Sequence of chain 1.D:
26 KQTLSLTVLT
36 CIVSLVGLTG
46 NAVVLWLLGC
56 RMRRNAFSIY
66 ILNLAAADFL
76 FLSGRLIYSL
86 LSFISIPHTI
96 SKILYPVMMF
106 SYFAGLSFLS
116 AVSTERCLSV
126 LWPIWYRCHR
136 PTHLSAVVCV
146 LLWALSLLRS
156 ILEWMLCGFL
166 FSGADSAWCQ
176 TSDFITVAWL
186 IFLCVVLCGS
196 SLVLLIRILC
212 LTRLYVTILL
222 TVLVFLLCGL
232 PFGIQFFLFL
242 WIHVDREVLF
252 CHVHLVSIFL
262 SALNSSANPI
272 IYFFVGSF

The protein below binds the small molecule below.
Small molecule (SMILES): COc1ccccc1S(=O)(=O)Nc1ccc(C)cc1Oc1ccc2c(N)nccc2c1

Binding-site contacts:
Ligand atom C1 contacts residue TYR100 of chain 1.D at 3.8 Å (hydrophobic).
Ligand atom C17 contacts residue TYR100 of chain 1.D at 4.2 Å (hydrophobic).
Ligand atom C9 contacts residue SER96 of chain 1.D at 3.6 Å.
Ligand atom C20 contacts residue CYS162 of chain 1.D at 4.0 Å (hydrophobic).
Ligand atom C21 contacts residue CYS174 of chain 1.D at 3.3 Å (hydrophobic).
Ligand atom C15 contacts residue TYR100 of chain 1.D at 3.5 Å (hydrophobic).
Ligand atom N2 contacts residue CYS174 of chain 1.D at 3.3 Å (h-bond).
Ligand atom O3 contacts residue LYS97 of chain 1.D at 4.2 Å.
Ligand atom C3 contacts residue CYS162 of chain 1.D at 3.6 Å (hydrophobic).
Ligand atom C4 contacts residue GLY163 of chain 1.D at 4.3 Å.
Ligand atom C16 contacts residue TYR100 of chain 1.D at 3.2 Å (hydrophobic).
Ligand atom C20 contacts residue LEU241 of chain 1.D at 4.3 Å (hydrophobic).
Ligand atom C10 contacts residue TYR83 of chain 1.D at 3.8 Å (hydrophobic).
Ligand atom N3 contacts residue GLU158 of chain 1.D at 2.6 Å (salt-bridge).
Ligand atom N3 contacts residue PHE238 of chain 1.D at 3.8 Å.
Ligand atom C22 contacts residue ASP178 of chain 1.D at 4.0 Å.
Ligand atom N3 contacts residue ASP178 of chain 1.D at 3.7 Å.
Ligand atom N1 contacts residue SER96 of chain 1.D at 4.2 Å.
Ligand atom C22 contacts residue CYS162 of chain 1.D at 4.3 Å (hydrophobic).
Ligand atom C8 contacts residue SER96 of chain 1.D at 4.3 Å.
Ligand atom C21 contacts residue LEU241 of chain 1.D at 4.0 Å (hydrophobic).
Ligand atom C17 contacts residue LEU241 of chain 1.D at 4.4 Å (hydrophobic).
Ligand atom O1 contacts residue TYR100 of chain 1.D at 3.9 Å.
Ligand atom N2 contacts residue CYS162 of chain 1.D at 3.6 Å (h-bond).
Ligand atom N3 contacts residue TYR100 of chain 1.D at 3.7 Å.
Ligand atom C11 contacts residue TYR83 of chain 1.D at 4.2 Å (hydrophobic).
Ligand atom C22 contacts residue GLU158 of chain 1.D at 3.9 Å.
Ligand atom C21 contacts residue CYS162 of chain 1.D at 3.4 Å (hydrophobic).
Ligand atom C8 contacts residue TYR100 of chain 1.D at 3.9 Å (hydrophobic).
Ligand atom N2 contacts residue LEU241 of chain 1.D at 3.8 Å.
Ligand atom C4 contacts residue CYS162 of chain 1.D at 3.4 Å (hydrophobic).
Ligand atom C16 contacts residue PHE237 of chain 1.D at 4.3 Å (hydrophobic).
Ligand atom N2 contacts residue ASP178 of chain 1.D at 3.4 Å (salt-bridge).
Ligand atom C1 contacts residue PRO101 of chain 1.D at 4.1 Å (hydrophobic).
Ligand atom C22 contacts residue LEU241 of chain 1.D at 4.0 Å (hydrophobic).
Ligand atom C23 contacts residue TYR83 of chain 1.D at 3.8 Å (hydrophobic).
Ligand atom C10 contacts residue TYR100 of chain 1.D at 3.9 Å (hydrophobic).
Ligand atom C21 contacts residue ASP178 of chain 1.D at 4.1 Å.
Ligand atom N1 contacts residue TYR100 of chain 1.D at 3.9 Å.
Ligand atom C9 contacts residue TYR100 of chain 1.D at 3.4 Å (hydrophobic).